Binding-site contacts:
Ligand atom O2B contacts residue ASP201 of chain 1.E at 3.2 Å (salt-bridge).
Ligand atom O2B contacts residue LYS56 of chain 1.E at 3.2 Å.
Ligand atom O1G contacts residue LYS82 of chain 1.E at 3.6 Å.
Ligand atom O1B contacts residue YB1 of chain 1.O at 3.5 Å.
Ligand atom PA contacts residue YB1 of chain 1.O at 3.5 Å.
Ligand atom PB contacts residue YB1 of chain 1.O at 3.6 Å.
Ligand atom O2A contacts residue LYS56 of chain 1.E at 3.4 Å (salt-bridge).
Ligand atom O2A contacts residue LYS63 of chain 1.E at 3.2 Å (salt-bridge).
Ligand atom O1B contacts residue ARG39 of chain 1.E at 2.8 Å (salt-bridge).
Ligand atom N1 contacts residue ASP292 of chain 1.E at 3.3 Å (salt-bridge).
Ligand atom N3 contacts residue ASN293 of chain 1.E at 3.6 Å.
Ligand atom N7 contacts residue HIS287 of chain 1.E at 3.4 Å.
Ligand atom N6 contacts residue THR289 of chain 1.E at 2.7 Å (h-bond).
Ligand atom C8 contacts residue ASN293 of chain 1.E at 3.6 Å.
Ligand atom O1B contacts residue ASP203 of chain 1.E at 3.3 Å (salt-bridge).
Ligand atom PG contacts residue LYS82 of chain 1.E at 3.6 Å.
Ligand atom O4' contacts residue ASN293 of chain 1.E at 3.0 Å (h-bond).
Ligand atom C8 contacts residue GLU290 of chain 1.E at 3.7 Å.
Ligand atom O2G contacts residue LYS82 of chain 1.E at 2.6 Å (salt-bridge).
Ligand atom O3G contacts residue SER64 of chain 1.E at 3.4 Å (h-bond).
Ligand atom O1A contacts residue LYS56 of chain 1.E at 3.3 Å (salt-bridge).
Ligand atom O1G contacts residue SER64 of chain 1.E at 2.9 Å (h-bond).
Ligand atom N9 contacts residue ASN293 of chain 1.E at 3.3 Å.
Ligand atom O5' contacts residue ASP203 of chain 1.E at 3.4 Å (salt-bridge).
Ligand atom N1 contacts residue THR258 of chain 1.E at 3.5 Å (h-bond).
Ligand atom C4 contacts residue ASN293 of chain 1.E at 3.6 Å.
Ligand atom O2B contacts residue YB1 of chain 1.O at 3.2 Å.
Ligand atom C1' contacts residue ASN293 of chain 1.E at 3.3 Å.
Ligand atom N6 contacts residue GLY288 of chain 1.E at 3.0 Å.
Ligand atom O2' contacts residue HIS61 of chain 1.E at 3.5 Å.
Ligand atom C2 contacts residue ASP292 of chain 1.E at 3.6 Å.
Ligand atom C6 contacts residue THR289 of chain 1.E at 3.6 Å.
Ligand atom O3G contacts residue LYS56 of chain 1.E at 3.0 Å (salt-bridge).
Ligand atom O3A contacts residue YB1 of chain 1.O at 3.7 Å.
Ligand atom PG contacts residue SER64 of chain 1.E at 3.4 Å.
Ligand atom O2G contacts residue LYS63 of chain 1.E at 3.3 Å.
Ligand atom O5' contacts residue YB1 of chain 1.O at 3.7 Å.
Ligand atom O1A contacts residue ASP203 of chain 1.E at 3.7 Å.
Ligand atom PA contacts residue LYS56 of chain 1.E at 3.6 Å.
Ligand atom O1A contacts residue YB1 of chain 1.O at 2.5 Å.

Sequence of chain 1.E:
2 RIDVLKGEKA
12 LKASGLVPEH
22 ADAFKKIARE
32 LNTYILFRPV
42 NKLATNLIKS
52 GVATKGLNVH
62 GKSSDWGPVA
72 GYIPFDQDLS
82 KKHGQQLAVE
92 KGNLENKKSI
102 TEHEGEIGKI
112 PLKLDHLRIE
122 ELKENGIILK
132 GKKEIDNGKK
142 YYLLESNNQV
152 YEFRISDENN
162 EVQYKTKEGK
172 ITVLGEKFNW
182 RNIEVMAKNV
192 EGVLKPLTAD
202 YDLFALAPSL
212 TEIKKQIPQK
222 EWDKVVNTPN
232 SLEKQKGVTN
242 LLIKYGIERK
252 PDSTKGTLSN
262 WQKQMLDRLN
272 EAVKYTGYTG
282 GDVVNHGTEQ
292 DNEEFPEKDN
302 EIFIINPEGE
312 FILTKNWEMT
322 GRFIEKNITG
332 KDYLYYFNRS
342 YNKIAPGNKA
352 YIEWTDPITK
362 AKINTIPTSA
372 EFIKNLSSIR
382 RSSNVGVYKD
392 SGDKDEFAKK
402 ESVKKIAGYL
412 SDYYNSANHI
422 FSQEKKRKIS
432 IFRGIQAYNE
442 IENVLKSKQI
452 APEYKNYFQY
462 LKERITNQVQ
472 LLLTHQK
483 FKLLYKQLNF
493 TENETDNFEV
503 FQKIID

The protein below binds the small molecule below.
Small molecule (SMILES): Nc1ncnc2c1ncn2[C@@H]1O[C@H](CO[P](=O)(O)O[P](=O)(O)OP(=O)(O)O)C[C@H]1O